Sequence of chain 1.U:
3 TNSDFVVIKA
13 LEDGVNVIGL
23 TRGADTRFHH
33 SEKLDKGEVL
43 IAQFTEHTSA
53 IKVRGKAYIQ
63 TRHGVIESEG

Binding-site contacts:
Ligand atom O contacts residue HIS49 of chain 1.T at 3.8 Å.
Ligand atom C contacts residue THR47 of chain 1.T at 3.5 Å.
Ligand atom CG contacts residue SER51 of chain 1.U at 3.8 Å.
Ligand atom CB contacts residue THR28 of chain 1.U at 3.5 Å.
Ligand atom CB contacts residue SER51 of chain 1.U at 3.4 Å.
Ligand atom CA contacts residue HIS31 of chain 1.T at 4.0 Å.
Ligand atom C contacts residue THR50 of chain 1.T at 3.9 Å.
Ligand atom CD1 contacts residue THR47 of chain 1.T at 3.9 Å.
Ligand atom CE2 contacts residue ALA44 of chain 1.T at 3.9 Å (hydrophobic).
Ligand atom CD1 contacts residue SER51 of chain 1.U at 3.4 Å.
Ligand atom N contacts residue ARG24 of chain 1.U at 3.8 Å.
Ligand atom OXT contacts residue ARG24 of chain 1.U at 3.5 Å.
Ligand atom CZ2 contacts residue ILE53 of chain 1.T at 3.9 Å (hydrophobic).
Ligand atom O contacts residue THR47 of chain 1.T at 2.5 Å (h-bond).
Ligand atom NE1 contacts residue GLN45 of chain 1.T at 2.9 Å (h-bond).
Ligand atom CE3 contacts residue HIS32 of chain 1.T at 3.9 Å.
Ligand atom CA contacts residue THR28 of chain 1.U at 3.3 Å.
Ligand atom CH2 contacts residue GLY21 of chain 1.T at 3.6 Å.
Ligand atom N contacts residue THR28 of chain 1.U at 3.1 Å (h-bond).
Ligand atom CD1 contacts residue GLN45 of chain 1.T at 3.7 Å.
Ligand atom N contacts residue ASP27 of chain 1.U at 3.1 Å (salt-bridge).
Ligand atom CZ3 contacts residue GLY21 of chain 1.T at 3.6 Å.
Ligand atom C contacts residue GLY25 of chain 1.U at 3.5 Å.
Ligand atom OXT contacts residue GLY25 of chain 1.U at 3.1 Å (h-bond).
Ligand atom CZ2 contacts residue ALA44 of chain 1.T at 3.7 Å (hydrophobic).
Ligand atom OXT contacts residue THR47 of chain 1.T at 3.6 Å.
Ligand atom CZ2 contacts residue THR50 of chain 1.T at 3.9 Å.
Ligand atom CA contacts residue GLY25 of chain 1.U at 3.5 Å.
Ligand atom C contacts residue SER51 of chain 1.U at 3.5 Å.
Ligand atom CE2 contacts residue GLN45 of chain 1.T at 3.9 Å.
Ligand atom CE3 contacts residue HIS31 of chain 1.T at 4.0 Å.
Ligand atom CA contacts residue SER51 of chain 1.U at 3.9 Å.
Ligand atom CB contacts residue THR23 of chain 1.U at 3.7 Å.
Ligand atom N contacts residue GLY25 of chain 1.U at 2.6 Å (h-bond).
Ligand atom O contacts residue HIS31 of chain 1.T at 3.9 Å.
Ligand atom O contacts residue THR50 of chain 1.T at 2.8 Å (h-bond).
Ligand atom N contacts residue THR23 of chain 1.U at 2.8 Å (h-bond).
Ligand atom OXT contacts residue SER51 of chain 1.U at 2.9 Å (h-bond).
Ligand atom CA contacts residue THR23 of chain 1.U at 3.8 Å.
Ligand atom NE1 contacts residue ALA44 of chain 1.T at 3.8 Å.

Sequence of chain 1.T:
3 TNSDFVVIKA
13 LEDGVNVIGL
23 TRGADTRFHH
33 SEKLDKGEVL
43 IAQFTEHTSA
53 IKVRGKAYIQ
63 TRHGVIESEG

The protein below binds the small molecule below.
Small molecule (SMILES): N[C@@H](Cc1c[nH]c2ccccc12)C(=O)O